Sequence of chain 1.B:
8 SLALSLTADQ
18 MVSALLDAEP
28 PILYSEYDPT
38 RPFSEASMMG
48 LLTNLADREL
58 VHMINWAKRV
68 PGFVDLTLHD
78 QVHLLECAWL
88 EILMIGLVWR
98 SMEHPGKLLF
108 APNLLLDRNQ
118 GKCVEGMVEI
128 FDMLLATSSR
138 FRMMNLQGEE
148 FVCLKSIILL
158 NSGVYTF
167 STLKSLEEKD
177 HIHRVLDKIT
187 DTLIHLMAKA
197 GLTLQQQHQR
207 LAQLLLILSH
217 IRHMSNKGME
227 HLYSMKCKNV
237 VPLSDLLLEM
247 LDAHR

Binding-site contacts:
Ligand atom O02 contacts residue 7G51 of chain 1.J at 0.8 Å.
Ligand atom C06 contacts residue 7EH1 of chain 1.I at 0.6 Å.
Ligand atom C13 contacts residue 7EH1 of chain 1.I at 3.1 Å.
Ligand atom C02 contacts residue 7EH1 of chain 1.I at 0.6 Å.
Ligand atom C11 contacts residue 7G51 of chain 1.J at 0.7 Å.
Ligand atom C10 contacts residue 7EH1 of chain 1.I at 1.1 Å.
Ligand atom C06 contacts residue 7G51 of chain 1.J at 0.9 Å.
Ligand atom C05 contacts residue 7EH1 of chain 1.I at 0.7 Å.
Ligand atom O02 contacts residue 7EH1 of chain 1.I at 1.0 Å (h-bond).
Ligand atom C04 contacts residue 7EH1 of chain 1.I at 0.7 Å.
Ligand atom C14 contacts residue 7G51 of chain 1.J at 0.6 Å.
Ligand atom O01 contacts residue 7G51 of chain 1.J at 2.7 Å (h-bond).
Ligand atom C04 contacts residue 7G51 of chain 1.J at 0.4 Å.
Ligand atom C09 contacts residue 7G51 of chain 1.J at 1.1 Å.
Ligand atom O04 contacts residue 7G51 of chain 1.J at 0.9 Å (h-bond).
Ligand atom C08 contacts residue 7EH1 of chain 1.I at 0.8 Å.
Ligand atom C11 contacts residue 7EH1 of chain 1.I at 1.5 Å.
Ligand atom O01 contacts residue HIS227 of chain 1.B at 3.1 Å (h-bond).
Ligand atom C07 contacts residue 7EH1 of chain 1.I at 0.4 Å.
Ligand atom C08 contacts residue 7G51 of chain 1.J at 1.4 Å.
Ligand atom S01 contacts residue 7EH1 of chain 1.I at 0.3 Å.
Ligand atom C01 contacts residue 7G51 of chain 1.J at 1.1 Å.
Ligand atom C12 contacts residue 7EH1 of chain 1.I at 1.7 Å.
Ligand atom O03 contacts residue 7EH1 of chain 1.I at 1.1 Å (h-bond).
Ligand atom C15 contacts residue 7G51 of chain 1.J at 0.2 Å.
Ligand atom C13 contacts residue 7G51 of chain 1.J at 0.6 Å.
Ligand atom C16 contacts residue 7EH1 of chain 1.I at 2.8 Å.
Ligand atom S01 contacts residue 7G51 of chain 1.J at 0.3 Å.
Ligand atom C16 contacts residue 7G51 of chain 1.J at 0.3 Å.
Ligand atom C05 contacts residue 7G51 of chain 1.J at 1.1 Å.
Ligand atom C03 contacts residue 7EH1 of chain 1.I at 0.7 Å.
Ligand atom C09 contacts residue 7EH1 of chain 1.I at 1.1 Å.
Ligand atom C07 contacts residue 7G51 of chain 1.J at 0.3 Å.
Ligand atom C12 contacts residue 7G51 of chain 1.J at 0.8 Å.
Ligand atom C03 contacts residue 7G51 of chain 1.J at 1.6 Å.
Ligand atom C10 contacts residue 7G51 of chain 1.J at 1.0 Å.
Ligand atom C02 contacts residue 7G51 of chain 1.J at 1.1 Å.
Ligand atom C01 contacts residue 7EH1 of chain 1.I at 0.6 Å.
Ligand atom O01 contacts residue 7EH1 of chain 1.I at 0.8 Å.
Ligand atom O03 contacts residue 7G51 of chain 1.J at 1.3 Å.

The protein below binds the small molecule below.
Small molecule (SMILES): O=S1(=O)CC(c2ccc(O)cc2)=C(c2ccc(O)cc2)C1